Sequence of chain 2.A:
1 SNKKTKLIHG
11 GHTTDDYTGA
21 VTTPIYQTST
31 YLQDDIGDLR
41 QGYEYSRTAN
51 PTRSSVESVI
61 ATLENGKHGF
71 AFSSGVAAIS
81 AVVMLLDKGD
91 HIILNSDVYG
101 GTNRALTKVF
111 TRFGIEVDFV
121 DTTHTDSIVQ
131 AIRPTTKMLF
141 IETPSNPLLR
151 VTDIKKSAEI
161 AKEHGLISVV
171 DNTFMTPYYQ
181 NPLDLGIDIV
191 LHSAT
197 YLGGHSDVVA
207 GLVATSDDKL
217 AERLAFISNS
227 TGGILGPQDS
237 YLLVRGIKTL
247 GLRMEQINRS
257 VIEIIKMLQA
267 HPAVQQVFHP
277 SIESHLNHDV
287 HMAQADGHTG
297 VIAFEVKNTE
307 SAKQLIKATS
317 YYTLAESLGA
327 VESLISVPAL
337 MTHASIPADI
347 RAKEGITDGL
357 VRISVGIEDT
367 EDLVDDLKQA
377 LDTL

Binding-site contacts:
Ligand atom BR contacts residue PHE70 of chain 2.A at 3.7 Å.
Ligand atom BR contacts residue HIS68 of chain 2.A at 3.5 Å.
Ligand atom BR contacts residue ALA217 of chain 2.A at 4.3 Å.
Ligand atom BR contacts residue FLC1 of chain 2.I at 3.9 Å.

The protein below binds the small molecule below.
Small molecule (SMILES): O=C(O)CNC(=O)Cn1ccc2ccc(Br)cc21